Sequence of chain 1.A:
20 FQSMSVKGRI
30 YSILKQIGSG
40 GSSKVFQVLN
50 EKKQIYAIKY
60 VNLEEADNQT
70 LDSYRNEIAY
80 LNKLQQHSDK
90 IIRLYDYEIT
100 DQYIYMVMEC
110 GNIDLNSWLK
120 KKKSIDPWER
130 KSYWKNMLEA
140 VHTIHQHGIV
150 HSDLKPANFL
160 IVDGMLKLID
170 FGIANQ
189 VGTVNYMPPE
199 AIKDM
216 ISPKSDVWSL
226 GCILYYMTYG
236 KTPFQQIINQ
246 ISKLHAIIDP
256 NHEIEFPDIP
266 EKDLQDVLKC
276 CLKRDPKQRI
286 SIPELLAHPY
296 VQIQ

Binding-site contacts:
Ligand atom N contacts residue 7PE1 of chain 1.H at 3.1 Å (h-bond).
Ligand atom C13 contacts residue ASP113 of chain 1.A at 3.9 Å.
Ligand atom N1 contacts residue CYS109 of chain 1.A at 3.9 Å.
Ligand atom C10 contacts residue ILE36 of chain 1.A at 4.0 Å (hydrophobic).
Ligand atom C1 contacts residue MET107 of chain 1.A at 3.7 Å (hydrophobic).
Ligand atom N1 contacts residue LEU159 of chain 1.A at 3.2 Å.
Ligand atom N1 contacts residue GLU108 of chain 1.A at 3.5 Å (salt-bridge).
Ligand atom C8 contacts residue ILE36 of chain 1.A at 3.5 Å (hydrophobic).
Ligand atom C contacts residue 7PE1 of chain 1.H at 3.4 Å.
Ligand atom C15 contacts residue LEU159 of chain 1.A at 3.6 Å (hydrophobic).
Ligand atom C11 contacts residue ILE36 of chain 1.A at 3.7 Å (hydrophobic).
Ligand atom C2 contacts residue GLU108 of chain 1.A at 3.8 Å.
Ligand atom C contacts residue MET107 of chain 1.A at 4.0 Å (hydrophobic).
Ligand atom N2 contacts residue GLY110 of chain 1.A at 3.9 Å.
Ligand atom C12 contacts residue ASN111 of chain 1.A at 4.0 Å.
Ligand atom C1 contacts residue ILE91 of chain 1.A at 3.5 Å (hydrophobic).
Ligand atom C13 contacts residue ILE36 of chain 1.A at 3.8 Å (hydrophobic).
Ligand atom C6 contacts residue 7PE1 of chain 1.H at 3.7 Å.
Ligand atom C14 contacts residue ASP113 of chain 1.A at 4.0 Å.
Ligand atom C5 contacts residue VAL44 of chain 1.A at 4.0 Å (hydrophobic).
Ligand atom C8 contacts residue VAL44 of chain 1.A at 3.9 Å (hydrophobic).
Ligand atom O contacts residue GLY37 of chain 1.A at 3.8 Å.
Ligand atom C11 contacts residue LEU159 of chain 1.A at 3.9 Å (hydrophobic).
Ligand atom C11 contacts residue GLY110 of chain 1.A at 3.5 Å.
Ligand atom C2 contacts residue ALA56 of chain 1.A at 3.9 Å (hydrophobic).
Ligand atom N2 contacts residue GLU108 of chain 1.A at 2.8 Å (salt-bridge).
Ligand atom C10 contacts residue LEU159 of chain 1.A at 3.7 Å (hydrophobic).
Ligand atom O contacts residue ILE36 of chain 1.A at 3.7 Å.
Ligand atom C2 contacts residue ILE91 of chain 1.A at 3.6 Å (hydrophobic).
Ligand atom N1 contacts residue GLY110 of chain 1.A at 3.1 Å (h-bond).
Ligand atom N2 contacts residue ILE91 of chain 1.A at 3.5 Å.
Ligand atom C12 contacts residue GLY110 of chain 1.A at 3.6 Å.
Ligand atom C13 contacts residue ILE112 of chain 1.A at 3.9 Å (hydrophobic).
Ligand atom N2 contacts residue LEU159 of chain 1.A at 3.6 Å.
Ligand atom C4 contacts residue VAL44 of chain 1.A at 3.9 Å (hydrophobic).
Ligand atom C9 contacts residue LEU159 of chain 1.A at 3.6 Å (hydrophobic).
Ligand atom C12 contacts residue ILE36 of chain 1.A at 3.6 Å (hydrophobic).
Ligand atom C14 contacts residue LEU159 of chain 1.A at 3.9 Å (hydrophobic).
Ligand atom N contacts residue VAL44 of chain 1.A at 3.8 Å.
Ligand atom N2 contacts residue ALA56 of chain 1.A at 3.6 Å.

The protein below binds the small molecule below.
Small molecule (SMILES): c1ccc(-c2[nH]nc3ccnc(-c4ccoc4)c23)cc1